Sequence of chain 1.B:
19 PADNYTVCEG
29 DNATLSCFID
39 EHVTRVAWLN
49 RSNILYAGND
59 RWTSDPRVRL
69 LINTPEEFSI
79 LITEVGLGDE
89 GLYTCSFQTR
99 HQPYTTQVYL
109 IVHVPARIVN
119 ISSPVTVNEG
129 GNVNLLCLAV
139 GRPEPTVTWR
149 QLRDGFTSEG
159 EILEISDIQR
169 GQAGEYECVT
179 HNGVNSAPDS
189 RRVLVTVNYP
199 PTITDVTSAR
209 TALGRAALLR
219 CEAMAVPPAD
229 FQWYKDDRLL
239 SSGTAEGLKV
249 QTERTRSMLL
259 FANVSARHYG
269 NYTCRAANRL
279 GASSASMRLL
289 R

The small molecule below binds the protein below.
Small molecule (SMILES): CC(=O)N[C@@H]1[C@@H](O)[C@H](O)[C@@H](CO)O[C@H]1O

Binding-site contacts:
Ligand atom C3 contacts residue ASN30 of chain 1.B at 3.8 Å.
Ligand atom C2 contacts residue ASN30 of chain 1.B at 2.5 Å.
Ligand atom C6 contacts residue ARG67 of chain 1.B at 3.9 Å.
Ligand atom N2 contacts residue ASN30 of chain 1.B at 2.9 Å (h-bond).
Ligand atom O5 contacts residue THR81 of chain 1.B at 4.1 Å.
Ligand atom O5 contacts residue ASN30 of chain 1.B at 2.4 Å (h-bond).
Ligand atom C4 contacts residue ASN30 of chain 1.B at 4.2 Å.
Ligand atom O7 contacts residue ASN30 of chain 1.B at 2.9 Å (h-bond).
Ligand atom C8 contacts residue ASN30 of chain 1.B at 4.3 Å.
Ligand atom C5 contacts residue ASN30 of chain 1.B at 3.7 Å.
Ligand atom C1 contacts residue ASN30 of chain 1.B at 1.4 Å.
Ligand atom C7 contacts residue ASN30 of chain 1.B at 3.1 Å.